Binding-site contacts:
Ligand atom O5 contacts residue ASN259 of chain 47.L at 2.3 Å (h-bond).
Ligand atom N2 contacts residue ASN259 of chain 47.L at 2.9 Å (h-bond).
Ligand atom O6 contacts residue ASN259 of chain 47.L at 4.2 Å.
Ligand atom C7 contacts residue ASN259 of chain 47.L at 3.1 Å.
Ligand atom O7 contacts residue LYS181 of chain 47.K at 4.3 Å.
Ligand atom O7 contacts residue THR116 of chain 47.K at 3.9 Å.
Ligand atom C4 contacts residue ASN259 of chain 47.L at 4.2 Å.
Ligand atom C2 contacts residue ASN259 of chain 47.L at 2.4 Å.
Ligand atom C3 contacts residue ASN259 of chain 47.L at 3.8 Å.
Ligand atom C8 contacts residue ASN259 of chain 47.L at 4.4 Å.
Ligand atom C1 contacts residue ASN259 of chain 47.L at 1.4 Å.
Ligand atom C8 contacts residue LYS181 of chain 47.K at 4.3 Å.
Ligand atom C5 contacts residue ASN259 of chain 47.L at 3.7 Å.
Ligand atom O7 contacts residue ASN259 of chain 47.L at 2.9 Å (h-bond).

Sequence of chain 47.L:
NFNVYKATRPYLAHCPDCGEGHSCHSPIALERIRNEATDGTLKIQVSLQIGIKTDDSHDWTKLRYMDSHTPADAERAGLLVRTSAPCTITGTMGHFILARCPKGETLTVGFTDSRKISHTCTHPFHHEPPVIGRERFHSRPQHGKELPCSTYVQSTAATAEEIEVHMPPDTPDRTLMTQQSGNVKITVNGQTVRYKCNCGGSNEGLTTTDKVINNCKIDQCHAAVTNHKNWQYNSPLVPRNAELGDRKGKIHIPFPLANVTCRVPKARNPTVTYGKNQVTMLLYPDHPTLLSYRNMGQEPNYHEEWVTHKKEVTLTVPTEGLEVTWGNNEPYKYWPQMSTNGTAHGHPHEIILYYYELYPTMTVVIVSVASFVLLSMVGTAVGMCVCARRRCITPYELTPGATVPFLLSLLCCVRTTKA

Sequence of chain 47.K:
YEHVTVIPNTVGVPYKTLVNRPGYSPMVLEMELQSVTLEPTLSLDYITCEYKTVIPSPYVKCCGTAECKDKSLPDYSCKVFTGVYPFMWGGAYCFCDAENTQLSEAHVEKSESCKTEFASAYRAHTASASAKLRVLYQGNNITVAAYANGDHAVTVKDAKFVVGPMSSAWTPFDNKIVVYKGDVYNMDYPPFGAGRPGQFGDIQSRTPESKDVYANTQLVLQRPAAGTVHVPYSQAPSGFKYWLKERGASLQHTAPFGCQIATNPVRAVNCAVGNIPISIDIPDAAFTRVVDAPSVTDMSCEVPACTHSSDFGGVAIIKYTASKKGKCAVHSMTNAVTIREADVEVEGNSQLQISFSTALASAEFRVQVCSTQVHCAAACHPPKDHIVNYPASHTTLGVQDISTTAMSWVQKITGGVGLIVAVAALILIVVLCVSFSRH

The protein below binds the small molecule below.
Small molecule (SMILES): CC(=O)N[C@@H]1[C@@H](O)[C@H](O)[C@@H](CO)O[C@H]1O